Sequence of chain 1.A:
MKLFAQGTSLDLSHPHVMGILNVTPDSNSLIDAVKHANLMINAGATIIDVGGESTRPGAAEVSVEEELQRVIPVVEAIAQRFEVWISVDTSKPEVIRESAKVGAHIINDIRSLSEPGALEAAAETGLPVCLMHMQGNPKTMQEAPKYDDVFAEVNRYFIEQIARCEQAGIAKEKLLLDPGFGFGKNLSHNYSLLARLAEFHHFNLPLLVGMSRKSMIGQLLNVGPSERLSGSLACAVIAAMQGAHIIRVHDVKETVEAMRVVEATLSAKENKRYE

A small-molecule ligand and the protein it binds are described below.
Small molecule (SMILES): Nc1nc(O)c2nc(CNc3ccc(C(=O)O)cc3)cnc2n1

Binding-site contacts:
Ligand atom C16 contacts residue PHE192 of chain 1.A at 3.7 Å (hydrophobic).
Ligand atom N11 contacts residue ASN117 of chain 1.A at 2.7 Å (h-bond).
Ligand atom N14 contacts residue PHE192 of chain 1.A at 3.3 Å.
Ligand atom C12 contacts residue THR64 of chain 1.A at 3.2 Å.
Ligand atom N4 contacts residue ASP187 of chain 1.A at 2.7 Å (salt-bridge).
Ligand atom N6 contacts residue ARG257 of chain 1.A at 3.5 Å (salt-bridge).
Ligand atom C10 contacts residue PHE192 of chain 1.A at 3.6 Å (hydrophobic).
Ligand atom C3 contacts residue PHE192 of chain 1.A at 3.6 Å (hydrophobic).
Ligand atom N6 contacts residue PHE192 of chain 1.A at 3.3 Å.
Ligand atom O23 contacts residue GLY191 of chain 1.A at 3.7 Å.
Ligand atom N9 contacts residue ASN117 of chain 1.A at 3.4 Å (h-bond).
Ligand atom C3 contacts residue ARG257 of chain 1.A at 3.7 Å.
Ligand atom C21 contacts residue SER224 of chain 1.A at 3.6 Å.
Ligand atom C13 contacts residue THR64 of chain 1.A at 3.7 Å.
Ligand atom C10 contacts residue ARG257 of chain 1.A at 3.4 Å.
Ligand atom C20 contacts residue LYS223 of chain 1.A at 3.7 Å.
Ligand atom C5 contacts residue ARG257 of chain 1.A at 3.5 Å.
Ligand atom C12 contacts residue ASP98 of chain 1.A at 3.5 Å.
Ligand atom N6 contacts residue LYS223 of chain 1.A at 3.2 Å (salt-bridge).
Ligand atom C12 contacts residue ARG257 of chain 1.A at 3.2 Å.
Ligand atom C2 contacts residue ASP187 of chain 1.A at 3.7 Å.
Ligand atom N8 contacts residue ASP98 of chain 1.A at 2.8 Å (salt-bridge).
Ligand atom C16 contacts residue LYS223 of chain 1.A at 3.7 Å.
Ligand atom C5 contacts residue ASP98 of chain 1.A at 3.7 Å.
Ligand atom O22 contacts residue SER224 of chain 1.A at 3.0 Å (h-bond).
Ligand atom N11 contacts residue ASP187 of chain 1.A at 3.0 Å (salt-bridge).
Ligand atom C7 contacts residue ASN117 of chain 1.A at 3.7 Å.
Ligand atom N14 contacts residue THR64 of chain 1.A at 3.5 Å.
Ligand atom C10 contacts residue THR64 of chain 1.A at 3.6 Å.
Ligand atom O1 contacts residue GLY219 of chain 1.A at 3.3 Å (h-bond).
Ligand atom O1 contacts residue LYS223 of chain 1.A at 2.9 Å (salt-bridge).
Ligand atom C21 contacts residue LYS223 of chain 1.A at 3.6 Å.
Ligand atom O22 contacts residue LYS223 of chain 1.A at 3.4 Å.
Ligand atom C13 contacts residue PO41 of chain 1.C at 3.2 Å.
Ligand atom C17 contacts residue PO41 of chain 1.C at 3.7 Å.
Ligand atom N4 contacts residue MET141 of chain 1.A at 3.7 Å.
Ligand atom O23 contacts residue SER224 of chain 1.A at 3.1 Å (h-bond).
Ligand atom C7 contacts residue ASP187 of chain 1.A at 3.3 Å.
Ligand atom N11 contacts residue LEU217 of chain 1.A at 3.5 Å.
Ligand atom N8 contacts residue ARG257 of chain 1.A at 3.3 Å (salt-bridge).